Sequence of chain 1.A:
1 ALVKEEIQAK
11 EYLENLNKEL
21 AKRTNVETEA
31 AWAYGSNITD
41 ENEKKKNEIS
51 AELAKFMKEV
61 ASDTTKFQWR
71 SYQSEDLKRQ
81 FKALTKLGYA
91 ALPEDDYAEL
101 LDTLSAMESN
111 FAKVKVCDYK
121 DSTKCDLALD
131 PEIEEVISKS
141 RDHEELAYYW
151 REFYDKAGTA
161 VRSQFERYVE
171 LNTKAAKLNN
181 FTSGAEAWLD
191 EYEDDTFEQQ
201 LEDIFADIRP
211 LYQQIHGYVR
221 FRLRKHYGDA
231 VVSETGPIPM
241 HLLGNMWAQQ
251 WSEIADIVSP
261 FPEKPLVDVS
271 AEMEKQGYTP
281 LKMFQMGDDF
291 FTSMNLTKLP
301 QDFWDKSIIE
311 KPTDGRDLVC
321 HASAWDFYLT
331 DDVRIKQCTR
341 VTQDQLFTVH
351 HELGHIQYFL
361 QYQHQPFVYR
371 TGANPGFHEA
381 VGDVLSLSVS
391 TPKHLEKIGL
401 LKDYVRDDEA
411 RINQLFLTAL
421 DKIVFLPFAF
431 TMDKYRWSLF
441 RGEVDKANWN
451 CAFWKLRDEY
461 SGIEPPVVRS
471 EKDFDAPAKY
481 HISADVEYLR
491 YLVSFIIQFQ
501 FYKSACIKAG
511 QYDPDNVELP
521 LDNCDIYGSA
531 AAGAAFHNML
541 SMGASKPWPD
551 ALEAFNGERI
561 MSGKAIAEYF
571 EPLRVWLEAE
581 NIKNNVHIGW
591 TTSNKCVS

A protein and the small-molecule ligand that binds it are described below.
Small molecule (SMILES): CC(=O)N[C@@H]1[C@@H](O)[C@H](O)[C@@H](CO)O[C@H]1O

Binding-site contacts:
Ligand atom O5 contacts residue ASN37 of chain 1.A at 2.4 Å (h-bond).
Ligand atom C7 contacts residue ARG316 of chain 1.A at 4.1 Å.
Ligand atom O6 contacts residue ASN42 of chain 1.A at 4.0 Å.
Ligand atom O7 contacts residue ARG316 of chain 1.A at 4.3 Å.
Ligand atom C8 contacts residue ASP314 of chain 1.A at 3.5 Å.
Ligand atom C1 contacts residue ASN42 of chain 1.A at 4.2 Å.
Ligand atom C1 contacts residue ASN37 of chain 1.A at 1.5 Å.
Ligand atom O5 contacts residue THR39 of chain 1.A at 3.9 Å.
Ligand atom C8 contacts residue ARG316 of chain 1.A at 3.2 Å.
Ligand atom C6 contacts residue THR39 of chain 1.A at 4.1 Å.
Ligand atom C7 contacts residue ASN37 of chain 1.A at 3.5 Å.
Ligand atom O6 contacts residue GLU41 of chain 1.A at 3.7 Å.
Ligand atom C5 contacts residue THR39 of chain 1.A at 4.3 Å.
Ligand atom C5 contacts residue ASN37 of chain 1.A at 3.6 Å.
Ligand atom O5 contacts residue ASN42 of chain 1.A at 3.6 Å.
Ligand atom O6 contacts residue THR39 of chain 1.A at 2.7 Å (h-bond).
Ligand atom O7 contacts residue ASN37 of chain 1.A at 3.5 Å (h-bond).
Ligand atom C4 contacts residue ASN37 of chain 1.A at 4.1 Å.
Ligand atom C2 contacts residue ASN37 of chain 1.A at 2.3 Å.
Ligand atom C6 contacts residue GLU41 of chain 1.A at 3.6 Å.
Ligand atom N2 contacts residue ASN37 of chain 1.A at 3.0 Å (h-bond).
Ligand atom C3 contacts residue ASN37 of chain 1.A at 3.7 Å.
Ligand atom C1 contacts residue THR39 of chain 1.A at 4.2 Å.